Binding-site contacts:
Ligand atom O4 contacts residue SER674 of chain 1.A at 3.3 Å.
Ligand atom O2 contacts residue ASN284 of chain 1.A at 2.8 Å (h-bond).
Ligand atom C8 contacts residue HIS377 of chain 1.A at 3.4 Å.
Ligand atom C6 contacts residue GLY135 of chain 1.A at 3.7 Å.
Ligand atom O3 contacts residue GLU672 of chain 1.A at 2.7 Å (salt-bridge).
Ligand atom O12 contacts residue GLY135 of chain 1.A at 3.5 Å (h-bond).
Ligand atom C9 contacts residue ASN284 of chain 1.A at 3.7 Å.
Ligand atom C12 contacts residue ASP283 of chain 1.A at 3.3 Å.
Ligand atom O3 contacts residue SER674 of chain 1.A at 3.1 Å (h-bond).
Ligand atom O9 contacts residue THR378 of chain 1.A at 3.1 Å.
Ligand atom O5 contacts residue GLY135 of chain 1.A at 3.8 Å.
Ligand atom O6 contacts residue ASN484 of chain 1.A at 2.7 Å (h-bond).
Ligand atom C12 contacts residue ASN284 of chain 1.A at 3.5 Å.
Ligand atom O2 contacts residue TYR573 of chain 1.A at 3.0 Å (h-bond).
Ligand atom O5 contacts residue LEU136 of chain 1.A at 3.3 Å (h-bond).
Ligand atom C3 contacts residue GLU672 of chain 1.A at 3.4 Å.
Ligand atom C9 contacts residue ASP339 of chain 1.A at 3.8 Å.
Ligand atom C11 contacts residue ASP283 of chain 1.A at 3.2 Å.
Ligand atom O12 contacts residue LEU136 of chain 1.A at 3.1 Å (h-bond).
Ligand atom C11 contacts residue ASN284 of chain 1.A at 3.4 Å.
Ligand atom C10 contacts residue ASN284 of chain 1.A at 3.4 Å.
Ligand atom C5 contacts residue LEU136 of chain 1.A at 3.7 Å (hydrophobic).
Ligand atom O4 contacts residue ASN484 of chain 1.A at 3.3 Å (h-bond).
Ligand atom O12 contacts residue ASP283 of chain 1.A at 2.6 Å (salt-bridge).
Ligand atom C8 contacts residue ASN284 of chain 1.A at 3.6 Å.
Ligand atom C4 contacts residue GLY675 of chain 1.A at 3.7 Å.
Ligand atom C12 contacts residue LEU136 of chain 1.A at 3.5 Å (hydrophobic).
Ligand atom O4 contacts residue GLY675 of chain 1.A at 2.7 Å (h-bond).
Ligand atom O9 contacts residue ASP339 of chain 1.A at 3.0 Å (salt-bridge).
Ligand atom O2 contacts residue GLU672 of chain 1.A at 3.1 Å (salt-bridge).
Ligand atom O6 contacts residue LEU139 of chain 1.A at 3.7 Å.
Ligand atom C7 contacts residue ASN284 of chain 1.A at 3.4 Å.
Ligand atom O3 contacts residue ALA673 of chain 1.A at 3.4 Å (h-bond).
Ligand atom C6 contacts residue HIS377 of chain 1.A at 3.6 Å.
Ligand atom C5 contacts residue GLY135 of chain 1.A at 3.7 Å.
Ligand atom C6 contacts residue ASN484 of chain 1.A at 3.2 Å.
Ligand atom O6 contacts residue HIS377 of chain 1.A at 2.7 Å (h-bond).
Ligand atom O9 contacts residue HIS377 of chain 1.A at 3.8 Å.
Ligand atom C2 contacts residue HIS377 of chain 1.A at 3.6 Å.
Ligand atom O3 contacts residue GLY675 of chain 1.A at 3.1 Å (h-bond).

Sequence of chain 1.A:
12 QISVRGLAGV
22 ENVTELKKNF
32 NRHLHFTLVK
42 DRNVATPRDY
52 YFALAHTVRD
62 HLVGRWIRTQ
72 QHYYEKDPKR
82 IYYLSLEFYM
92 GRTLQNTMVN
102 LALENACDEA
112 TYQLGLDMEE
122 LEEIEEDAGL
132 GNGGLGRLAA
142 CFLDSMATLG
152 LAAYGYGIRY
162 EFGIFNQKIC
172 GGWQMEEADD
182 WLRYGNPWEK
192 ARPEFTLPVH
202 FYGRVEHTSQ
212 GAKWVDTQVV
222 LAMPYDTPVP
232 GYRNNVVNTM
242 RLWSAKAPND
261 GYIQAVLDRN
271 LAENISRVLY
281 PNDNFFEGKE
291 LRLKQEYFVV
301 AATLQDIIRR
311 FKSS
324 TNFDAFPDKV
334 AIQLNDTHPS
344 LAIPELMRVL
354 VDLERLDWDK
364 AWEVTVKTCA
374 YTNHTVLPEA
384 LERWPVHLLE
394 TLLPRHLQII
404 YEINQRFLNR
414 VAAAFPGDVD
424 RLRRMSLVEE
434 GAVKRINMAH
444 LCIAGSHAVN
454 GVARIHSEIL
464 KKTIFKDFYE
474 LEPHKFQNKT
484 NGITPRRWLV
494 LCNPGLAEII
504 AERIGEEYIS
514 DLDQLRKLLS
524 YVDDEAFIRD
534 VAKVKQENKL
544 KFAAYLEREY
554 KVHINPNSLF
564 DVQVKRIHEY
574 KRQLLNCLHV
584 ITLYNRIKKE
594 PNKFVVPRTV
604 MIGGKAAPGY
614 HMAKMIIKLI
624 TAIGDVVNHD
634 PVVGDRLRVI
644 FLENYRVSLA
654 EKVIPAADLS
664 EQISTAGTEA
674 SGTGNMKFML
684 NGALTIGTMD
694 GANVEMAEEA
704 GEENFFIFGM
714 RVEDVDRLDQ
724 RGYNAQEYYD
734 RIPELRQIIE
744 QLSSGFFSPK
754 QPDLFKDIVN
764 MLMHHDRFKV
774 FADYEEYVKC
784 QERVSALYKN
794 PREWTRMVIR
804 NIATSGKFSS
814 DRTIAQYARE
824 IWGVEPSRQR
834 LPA

The small molecule below binds the protein below.
Small molecule (SMILES): OC[C@H]1O[C@@H](c2cc(O)ccc2O)[C@H](O)[C@@H](O)[C@@H]1O